The protein below binds the small molecule below.
Small molecule (SMILES): CC(=O)N[C@@H]1[C@@H](O)[C@H](O)[C@@H](CO)O[C@H]1O

Sequence of chain 1.A:
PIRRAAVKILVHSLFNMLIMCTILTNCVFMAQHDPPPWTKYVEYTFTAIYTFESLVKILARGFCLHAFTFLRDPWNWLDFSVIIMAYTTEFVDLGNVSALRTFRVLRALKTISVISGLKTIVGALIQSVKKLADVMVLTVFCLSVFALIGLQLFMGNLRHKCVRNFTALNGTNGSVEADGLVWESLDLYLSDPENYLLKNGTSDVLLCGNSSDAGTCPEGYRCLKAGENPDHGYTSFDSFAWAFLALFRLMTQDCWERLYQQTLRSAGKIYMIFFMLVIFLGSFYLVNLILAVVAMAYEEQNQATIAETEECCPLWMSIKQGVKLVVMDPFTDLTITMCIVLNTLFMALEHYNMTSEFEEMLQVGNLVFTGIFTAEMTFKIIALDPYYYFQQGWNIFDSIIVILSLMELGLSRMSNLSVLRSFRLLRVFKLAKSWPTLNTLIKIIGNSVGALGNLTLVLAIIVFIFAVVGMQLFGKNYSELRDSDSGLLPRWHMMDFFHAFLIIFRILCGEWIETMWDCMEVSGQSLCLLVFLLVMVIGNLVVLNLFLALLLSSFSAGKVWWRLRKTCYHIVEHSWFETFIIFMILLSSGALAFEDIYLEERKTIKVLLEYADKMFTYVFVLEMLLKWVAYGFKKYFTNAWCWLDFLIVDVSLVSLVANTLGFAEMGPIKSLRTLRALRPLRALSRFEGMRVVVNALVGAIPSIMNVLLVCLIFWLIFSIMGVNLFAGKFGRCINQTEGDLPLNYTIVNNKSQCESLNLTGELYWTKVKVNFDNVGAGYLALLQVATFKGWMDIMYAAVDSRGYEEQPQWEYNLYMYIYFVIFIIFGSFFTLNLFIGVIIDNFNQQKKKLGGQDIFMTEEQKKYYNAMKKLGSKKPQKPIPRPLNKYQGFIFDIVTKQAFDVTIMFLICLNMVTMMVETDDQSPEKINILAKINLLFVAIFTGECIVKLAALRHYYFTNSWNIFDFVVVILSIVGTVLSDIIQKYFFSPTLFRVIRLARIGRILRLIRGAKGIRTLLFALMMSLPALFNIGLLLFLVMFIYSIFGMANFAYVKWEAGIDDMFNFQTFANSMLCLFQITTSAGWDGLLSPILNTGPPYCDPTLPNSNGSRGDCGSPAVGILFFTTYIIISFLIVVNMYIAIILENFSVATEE

Binding-site contacts:
Ligand atom N2 contacts residue ASN361 of chain 1.A at 2.9 Å (h-bond).
Ligand atom C2 contacts residue ASN361 of chain 1.A at 2.5 Å.
Ligand atom C5 contacts residue ASN361 of chain 1.A at 3.8 Å.
Ligand atom C4 contacts residue ASN361 of chain 1.A at 4.3 Å.
Ligand atom C7 contacts residue ASP1733 of chain 1.A at 4.1 Å.
Ligand atom N2 contacts residue TRP1727 of chain 1.A at 4.4 Å.
Ligand atom O7 contacts residue ASN361 of chain 1.A at 4.5 Å.
Ligand atom O7 contacts residue TRP1727 of chain 1.A at 4.2 Å.
Ligand atom C7 contacts residue ASN361 of chain 1.A at 3.6 Å.
Ligand atom C8 contacts residue ASP1733 of chain 1.A at 4.1 Å.
Ligand atom C8 contacts residue ASN361 of chain 1.A at 4.0 Å.
Ligand atom C1 contacts residue ASN361 of chain 1.A at 1.5 Å.
Ligand atom O6 contacts residue ASN361 of chain 1.A at 4.3 Å.
Ligand atom O5 contacts residue ASN361 of chain 1.A at 2.5 Å (h-bond).
Ligand atom C3 contacts residue ASN361 of chain 1.A at 3.9 Å.
Ligand atom O7 contacts residue ASP1733 of chain 1.A at 3.3 Å.